Binding-site contacts:
Ligand atom O contacts residue THR79 of chain 1.A at 2.7 Å (h-bond).
Ligand atom CA contacts residue HIS129 of chain 1.A at 3.7 Å.
Ligand atom CG2 contacts residue ALA76 of chain 1.A at 4.0 Å (hydrophobic).
Ligand atom C contacts residue THR79 of chain 1.A at 3.8 Å.
Ligand atom N contacts residue ASP171 of chain 1.A at 2.8 Å (salt-bridge).
Ligand atom N contacts residue LEU78 of chain 1.A at 4.2 Å.
Ligand atom CA contacts residue GLY77 of chain 1.A at 3.9 Å.
Ligand atom CG2 contacts residue GLY77 of chain 1.A at 3.6 Å.
Ligand atom CG1 contacts residue HIS129 of chain 1.A at 3.4 Å.
Ligand atom O contacts residue SER128 of chain 1.A at 3.8 Å.
Ligand atom OXT contacts residue LEU58 of chain 1.A at 4.2 Å.
Ligand atom CG1 contacts residue LEU58 of chain 1.A at 4.1 Å (hydrophobic).
Ligand atom N contacts residue SER128 of chain 1.A at 3.9 Å.
Ligand atom CD1 contacts residue SER127 of chain 1.A at 4.2 Å.
Ligand atom CB contacts residue HIS129 of chain 1.A at 3.8 Å.
Ligand atom CA contacts residue SER128 of chain 1.A at 3.5 Å.
Ligand atom N contacts residue THR79 of chain 1.A at 2.9 Å (h-bond).
Ligand atom CG2 contacts residue LEU78 of chain 1.A at 4.3 Å (hydrophobic).
Ligand atom CD1 contacts residue LEU124 of chain 1.A at 4.0 Å (hydrophobic).
Ligand atom C contacts residue SER128 of chain 1.A at 3.4 Å.
Ligand atom C contacts residue SER127 of chain 1.A at 4.4 Å.
Ligand atom OXT contacts residue SER128 of chain 1.A at 2.8 Å (h-bond).
Ligand atom O contacts residue GLY77 of chain 1.A at 4.1 Å.
Ligand atom OXT contacts residue SER127 of chain 1.A at 3.2 Å.
Ligand atom CD1 contacts residue LEU58 of chain 1.A at 4.1 Å (hydrophobic).
Ligand atom CB contacts residue ARG18 of chain 1.A at 4.4 Å.
Ligand atom CA contacts residue ASP171 of chain 1.A at 3.6 Å.
Ligand atom CG1 contacts residue SER127 of chain 1.A at 3.5 Å.
Ligand atom CA contacts residue THR79 of chain 1.A at 4.0 Å.
Ligand atom CG2 contacts residue LEU58 of chain 1.A at 4.2 Å (hydrophobic).
Ligand atom CD1 contacts residue HIS129 of chain 1.A at 4.1 Å.
Ligand atom CG2 contacts residue ARG18 of chain 1.A at 3.6 Å.
Ligand atom N contacts residue HIS129 of chain 1.A at 4.2 Å.
Ligand atom O contacts residue LEU78 of chain 1.A at 3.5 Å.
Ligand atom C contacts residue LEU78 of chain 1.A at 4.5 Å (hydrophobic).
Ligand atom CB contacts residue GLY77 of chain 1.A at 4.0 Å.
Ligand atom C contacts residue GLY77 of chain 1.A at 4.4 Å.
Ligand atom CD1 contacts residue VAL153 of chain 1.A at 3.8 Å (hydrophobic).
Ligand atom CB contacts residue ASP171 of chain 1.A at 4.0 Å.
Ligand atom N contacts residue GLY77 of chain 1.A at 2.9 Å (h-bond).

Sequence of chain 1.A:
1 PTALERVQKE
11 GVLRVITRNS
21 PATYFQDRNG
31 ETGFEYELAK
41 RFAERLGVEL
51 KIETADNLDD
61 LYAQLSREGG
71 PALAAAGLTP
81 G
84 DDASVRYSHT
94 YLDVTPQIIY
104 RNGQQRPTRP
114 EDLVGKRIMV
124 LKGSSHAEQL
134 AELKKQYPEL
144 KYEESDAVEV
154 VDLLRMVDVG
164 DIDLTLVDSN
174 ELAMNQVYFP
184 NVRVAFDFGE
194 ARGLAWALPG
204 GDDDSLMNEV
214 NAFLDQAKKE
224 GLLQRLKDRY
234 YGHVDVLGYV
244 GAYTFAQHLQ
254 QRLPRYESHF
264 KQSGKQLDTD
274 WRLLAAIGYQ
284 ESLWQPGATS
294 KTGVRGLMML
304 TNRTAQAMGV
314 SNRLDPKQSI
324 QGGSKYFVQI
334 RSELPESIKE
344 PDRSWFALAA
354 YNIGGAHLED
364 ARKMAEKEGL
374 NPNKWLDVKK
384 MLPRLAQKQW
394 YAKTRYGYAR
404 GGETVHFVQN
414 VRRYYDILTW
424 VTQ

The protein below binds the small molecule below.
Small molecule (SMILES): CC[C@H](C)[C@H](N)C(=O)O